Binding-site contacts:
Ligand atom C3 contacts residue ASN194 of chain 1.C at 3.8 Å.
Ligand atom C7 contacts residue ASN194 of chain 1.C at 3.2 Å.
Ligand atom C1 contacts residue ASN193 of chain 1.C at 3.5 Å.
Ligand atom C8 contacts residue ASN194 of chain 1.C at 4.3 Å.
Ligand atom O5 contacts residue ASN193 of chain 1.C at 2.7 Å (h-bond).
Ligand atom C5 contacts residue ASN194 of chain 1.C at 3.7 Å.
Ligand atom O7 contacts residue ASN194 of chain 1.C at 3.3 Å (h-bond).
Ligand atom O6 contacts residue ASN193 of chain 1.C at 3.9 Å.
Ligand atom C6 contacts residue ASN193 of chain 1.C at 3.2 Å.
Ligand atom O5 contacts residue ASN194 of chain 1.C at 2.4 Å (h-bond).
Ligand atom C1 contacts residue ASN194 of chain 1.C at 1.4 Å.
Ligand atom C2 contacts residue ASN194 of chain 1.C at 2.5 Å.
Ligand atom C5 contacts residue ASN193 of chain 1.C at 3.3 Å.
Ligand atom C4 contacts residue ASN194 of chain 1.C at 4.3 Å.
Ligand atom O6 contacts residue ASN194 of chain 1.C at 4.2 Å.
Ligand atom N2 contacts residue ASN194 of chain 1.C at 2.8 Å (h-bond).

Sequence of chain 1.C:
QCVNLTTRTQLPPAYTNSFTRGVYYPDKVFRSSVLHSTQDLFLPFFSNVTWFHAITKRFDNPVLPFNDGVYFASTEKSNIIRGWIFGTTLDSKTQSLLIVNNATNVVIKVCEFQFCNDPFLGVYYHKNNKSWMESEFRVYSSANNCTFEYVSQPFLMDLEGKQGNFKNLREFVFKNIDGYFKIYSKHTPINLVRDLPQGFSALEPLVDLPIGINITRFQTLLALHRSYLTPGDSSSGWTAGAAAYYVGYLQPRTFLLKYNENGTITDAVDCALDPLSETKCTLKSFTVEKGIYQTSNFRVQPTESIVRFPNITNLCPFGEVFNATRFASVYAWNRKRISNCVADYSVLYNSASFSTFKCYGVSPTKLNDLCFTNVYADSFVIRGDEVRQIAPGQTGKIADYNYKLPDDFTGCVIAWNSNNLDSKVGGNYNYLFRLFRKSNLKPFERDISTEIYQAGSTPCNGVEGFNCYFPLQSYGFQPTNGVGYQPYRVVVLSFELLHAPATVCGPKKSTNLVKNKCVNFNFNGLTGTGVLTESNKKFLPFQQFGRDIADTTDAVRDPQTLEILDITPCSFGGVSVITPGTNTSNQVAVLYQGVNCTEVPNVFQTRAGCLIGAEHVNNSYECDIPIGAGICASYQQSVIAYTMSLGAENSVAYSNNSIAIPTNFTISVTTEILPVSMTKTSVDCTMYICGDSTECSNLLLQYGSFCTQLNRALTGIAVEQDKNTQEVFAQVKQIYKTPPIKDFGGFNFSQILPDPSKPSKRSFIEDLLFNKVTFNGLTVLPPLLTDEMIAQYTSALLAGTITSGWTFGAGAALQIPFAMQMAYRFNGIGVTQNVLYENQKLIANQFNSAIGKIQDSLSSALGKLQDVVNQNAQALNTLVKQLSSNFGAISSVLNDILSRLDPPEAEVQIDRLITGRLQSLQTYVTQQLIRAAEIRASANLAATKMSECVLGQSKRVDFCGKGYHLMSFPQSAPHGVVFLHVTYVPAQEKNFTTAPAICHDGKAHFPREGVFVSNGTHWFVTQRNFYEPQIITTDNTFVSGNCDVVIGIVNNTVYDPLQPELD

This protein binds this small molecule.
Small molecule (SMILES): CC(=O)N[C@@H]1[C@@H](O)[C@H](O)[C@@H](CO)O[C@H]1O